Sequence of chain 1.D:
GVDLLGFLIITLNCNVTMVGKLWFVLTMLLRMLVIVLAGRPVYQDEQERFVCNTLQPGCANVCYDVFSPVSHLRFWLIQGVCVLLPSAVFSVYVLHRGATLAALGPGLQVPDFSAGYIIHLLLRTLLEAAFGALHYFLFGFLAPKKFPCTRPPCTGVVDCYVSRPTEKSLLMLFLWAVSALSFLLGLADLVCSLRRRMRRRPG

A protein and the small-molecule ligand that binds it are described below.
Small molecule (SMILES): CC(C)CCC[C@@H](C)[C@H]1CC[C@H]2[C@@H]3CC=C4C[C@@H](O)CC[C@]4(C)[C@H]3CC[C@]12C

Binding-site contacts:
Ligand atom C25 contacts residue CLR1 of chain 1.FA at 4.4 Å.
Ligand atom C21 contacts residue CLR1 of chain 1.FA at 4.0 Å.
Ligand atom C9 contacts residue CLR1 of chain 1.DA at 4.5 Å.
Ligand atom C11 contacts residue CLR1 of chain 1.FA at 4.3 Å.
Ligand atom C12 contacts residue CLR1 of chain 1.DA at 4.3 Å.
Ligand atom C23 contacts residue PHE157 of chain 1.D at 4.0 Å (hydrophobic).
Ligand atom C27 contacts residue CYS84 of chain 1.D at 3.6 Å (hydrophobic).
Ligand atom C1 contacts residue CLR1 of chain 1.DA at 4.3 Å.
Ligand atom C26 contacts residue CLR1 of chain 1.FA at 3.7 Å.